The small molecule below binds the protein below.
Small molecule (SMILES): CC(=O)N1CCN(c2ccc(-c3nc(NCCc4ccccc4)c4ccc(N)cc4n3)cc2)CC1

Binding-site contacts:
Ligand atom CAT contacts residue PRO242 of chain 1.A at 3.7 Å (hydrophobic).
Ligand atom CBB contacts residue SER251 of chain 1.A at 3.6 Å.
Ligand atom CAU contacts residue LEU232 of chain 1.A at 3.6 Å (hydrophobic).
Ligand atom CAV contacts residue PRO191 of chain 1.A at 3.9 Å (hydrophobic).
Ligand atom CBF contacts residue LEU291 of chain 1.A at 3.8 Å (hydrophobic).
Ligand atom CBE contacts residue LEU195 of chain 1.A at 3.5 Å (hydrophobic).
Ligand atom NAD contacts residue SER252 of chain 1.A at 3.2 Å.
Ligand atom CAJ contacts residue SER252 of chain 1.A at 3.6 Å.
Ligand atom CBG contacts residue TRP197 of chain 1.A at 3.6 Å (hydrophobic).
Ligand atom CBB contacts residue TRP197 of chain 1.A at 3.5 Å (hydrophobic).
Ligand atom CAR contacts residue GLU192 of chain 1.A at 3.6 Å.
Ligand atom CBF contacts residue PRO242 of chain 1.A at 3.5 Å (hydrophobic).
Ligand atom CAK contacts residue LEU246 of chain 1.A at 3.5 Å (hydrophobic).
Ligand atom C2 contacts residue TRP197 of chain 1.A at 3.6 Å (hydrophobic).
Ligand atom NAC contacts residue ASP294 of chain 1.A at 2.9 Å (salt-bridge).
Ligand atom CBC contacts residue TRP197 of chain 1.A at 3.1 Å (hydrophobic).
Ligand atom CAN contacts residue SER252 of chain 1.A at 3.3 Å.
Ligand atom CAL contacts residue ASN196 of chain 1.A at 3.7 Å.
Ligand atom CBC contacts residue SER251 of chain 1.A at 3.8 Å.
Ligand atom C4 contacts residue TRP197 of chain 1.A at 3.7 Å (hydrophobic).
Ligand atom CBF contacts residue ILE259 of chain 1.A at 3.7 Å (hydrophobic).
Ligand atom CAT contacts residue ILE259 of chain 1.A at 3.9 Å (hydrophobic).
Ligand atom CBD contacts residue SER252 of chain 1.A at 3.5 Å.
Ligand atom CAX contacts residue TRP197 of chain 1.A at 3.4 Å (hydrophobic).
Ligand atom CAM contacts residue SER252 of chain 1.A at 3.5 Å.
Ligand atom CAU contacts residue LEU195 of chain 1.A at 3.7 Å (hydrophobic).
Ligand atom CBH contacts residue LEU246 of chain 1.A at 3.7 Å (hydrophobic).
Ligand atom NAF contacts residue GLU192 of chain 1.A at 3.6 Å.
Ligand atom CAM contacts residue LEU195 of chain 1.A at 3.2 Å (hydrophobic).
Ligand atom N3 contacts residue TRP197 of chain 1.A at 3.4 Å.
Ligand atom C5 contacts residue TRP197 of chain 1.A at 3.8 Å (hydrophobic).
Ligand atom CBB contacts residue SER252 of chain 1.A at 3.8 Å.
Ligand atom CBA contacts residue TRP197 of chain 1.A at 3.6 Å (hydrophobic).
Ligand atom CAZ contacts residue ASN196 of chain 1.A at 3.8 Å.
Ligand atom CAV contacts residue LEU195 of chain 1.A at 3.5 Å (hydrophobic).
Ligand atom CAX contacts residue LYS249 of chain 1.A at 3.5 Å.
Ligand atom CBH contacts residue ASP292 of chain 1.A at 3.5 Å.
Ligand atom CBA contacts residue LEU195 of chain 1.A at 3.8 Å (hydrophobic).
Ligand atom NAC contacts residue LYS249 of chain 1.A at 3.7 Å.
Ligand atom CAO contacts residue TRP197 of chain 1.A at 3.5 Å (hydrophobic).

Sequence of chain 1.A:
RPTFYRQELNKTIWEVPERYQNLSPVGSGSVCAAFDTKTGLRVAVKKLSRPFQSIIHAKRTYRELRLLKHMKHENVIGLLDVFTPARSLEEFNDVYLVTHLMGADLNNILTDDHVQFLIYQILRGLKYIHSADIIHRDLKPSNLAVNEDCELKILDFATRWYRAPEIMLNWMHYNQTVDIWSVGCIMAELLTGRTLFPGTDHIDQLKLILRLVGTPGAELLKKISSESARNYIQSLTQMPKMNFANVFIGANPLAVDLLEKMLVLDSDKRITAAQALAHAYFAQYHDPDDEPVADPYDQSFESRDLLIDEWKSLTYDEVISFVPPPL